Binding-site contacts:
Ligand atom CB contacts residue THR53 of chain 1.C at 4.1 Å.
Ligand atom O contacts residue GLY81 of chain 1.C at 3.9 Å.
Ligand atom CD contacts residue THR53 of chain 1.C at 3.4 Å.
Ligand atom CA contacts residue GLY81 of chain 1.C at 4.4 Å.
Ligand atom CB contacts residue GLY81 of chain 1.C at 3.9 Å.
Ligand atom N contacts residue TYR185 of chain 1.C at 4.3 Å.
Ligand atom O contacts residue VAL180 of chain 1.C at 4.3 Å.
Ligand atom O contacts residue TYR185 of chain 1.C at 4.1 Å.
Ligand atom OXT contacts residue ARG85 of chain 1.C at 3.5 Å (salt-bridge).
Ligand atom CA contacts residue TYR185 of chain 1.C at 3.5 Å (hydrophobic).
Ligand atom CG contacts residue THR53 of chain 1.C at 3.1 Å.
Ligand atom CB contacts residue TYR185 of chain 1.C at 3.6 Å (hydrophobic).
Ligand atom CG contacts residue VAL84 of chain 1.C at 4.2 Å (hydrophobic).
Ligand atom CD contacts residue SER52 of chain 1.C at 4.3 Å.
Ligand atom C contacts residue TYR185 of chain 1.C at 4.4 Å (hydrophobic).
Ligand atom OXT contacts residue GLY81 of chain 1.C at 3.5 Å (h-bond).
Ligand atom C contacts residue GLY81 of chain 1.C at 3.7 Å.
Ligand atom O contacts residue ASP82 of chain 1.C at 4.5 Å.
Ligand atom CB contacts residue VAL84 of chain 1.C at 4.2 Å (hydrophobic).

This protein binds this small molecule.
Small molecule (SMILES): O=C(O)[C@@H]1CCCN1

Sequence of chain 1.C:
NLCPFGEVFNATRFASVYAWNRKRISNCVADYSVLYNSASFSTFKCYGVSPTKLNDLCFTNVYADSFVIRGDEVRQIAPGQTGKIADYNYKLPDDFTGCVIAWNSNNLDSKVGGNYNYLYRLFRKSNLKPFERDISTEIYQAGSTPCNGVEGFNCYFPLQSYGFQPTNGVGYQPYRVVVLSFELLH